Sequence of chain 1.A:
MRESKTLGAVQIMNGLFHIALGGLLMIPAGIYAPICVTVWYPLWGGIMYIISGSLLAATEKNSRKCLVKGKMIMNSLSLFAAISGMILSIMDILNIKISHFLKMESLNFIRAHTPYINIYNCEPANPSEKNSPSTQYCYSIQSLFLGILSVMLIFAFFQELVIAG

Binding-site contacts:
Ligand atom CAR contacts residue Y011 of chain 1.L at 3.8 Å.
Ligand atom OAW contacts residue Y011 of chain 1.L at 3.5 Å (h-bond).
Ligand atom CAY contacts residue Y011 of chain 1.L at 3.2 Å.
Ligand atom CAV contacts residue LEU154 of chain 1.A at 4.5 Å (hydrophobic).
Ligand atom CBC contacts residue Y011 of chain 1.L at 3.5 Å.
Ligand atom CAE contacts residue VAL159 of chain 1.A at 4.5 Å (hydrophobic).
Ligand atom CAD contacts residue SER151 of chain 1.A at 3.7 Å.
Ligand atom CAC contacts residue ALA28 of chain 1.B at 4.0 Å (hydrophobic).
Ligand atom CAD contacts residue GLY155 of chain 1.A at 3.9 Å.
Ligand atom CAC contacts residue GLY31 of chain 1.B at 4.2 Å.
Ligand atom OAG contacts residue Y011 of chain 1.L at 2.7 Å (h-bond).
Ligand atom CBB contacts residue VAL159 of chain 1.A at 4.0 Å (hydrophobic).
Ligand atom CAX contacts residue Y011 of chain 1.L at 4.0 Å.
Ligand atom CAT contacts residue Y011 of chain 1.L at 3.9 Å.
Ligand atom CAM contacts residue SER151 of chain 1.A at 4.5 Å.
Ligand atom OAW contacts residue SER151 of chain 1.A at 4.0 Å.
Ligand atom OAF contacts residue LYS105 of chain 1.A at 3.7 Å.
Ligand atom CAO contacts residue VAL159 of chain 1.A at 3.8 Å (hydrophobic).
Ligand atom CAC contacts residue LEU32 of chain 1.B at 4.3 Å (hydrophobic).
Ligand atom CAL contacts residue Y011 of chain 1.L at 3.9 Å.
Ligand atom CAE contacts residue GLY155 of chain 1.A at 4.0 Å.
Ligand atom OAH contacts residue Y011 of chain 1.L at 2.7 Å (h-bond).
Ligand atom CAR contacts residue SER151 of chain 1.A at 4.3 Å.
Ligand atom CAD contacts residue ILE35 of chain 1.B at 4.1 Å (hydrophobic).
Ligand atom CAS contacts residue ILE35 of chain 1.B at 4.1 Å (hydrophobic).
Ligand atom CAM contacts residue Y011 of chain 1.L at 4.1 Å.
Ligand atom CAE contacts residue SER158 of chain 1.A at 4.2 Å.
Ligand atom CAD contacts residue LEU154 of chain 1.A at 4.4 Å (hydrophobic).

This small molecule binds to this protein.
Small molecule (SMILES): CC(C)CCC[C@@H](C)[C@H]1CC[C@H]2[C@@H]3CC=C4C[C@@H](OC(=O)CCC(=O)O)CC[C@]4(C)[C@H]3CC[C@]12C

Sequence of chain 1.B:
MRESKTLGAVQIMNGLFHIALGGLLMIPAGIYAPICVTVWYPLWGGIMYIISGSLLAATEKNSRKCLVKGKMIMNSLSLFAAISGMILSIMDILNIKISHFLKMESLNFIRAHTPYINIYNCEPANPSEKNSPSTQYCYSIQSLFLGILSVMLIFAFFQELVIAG